Sequence of chain 6.A:
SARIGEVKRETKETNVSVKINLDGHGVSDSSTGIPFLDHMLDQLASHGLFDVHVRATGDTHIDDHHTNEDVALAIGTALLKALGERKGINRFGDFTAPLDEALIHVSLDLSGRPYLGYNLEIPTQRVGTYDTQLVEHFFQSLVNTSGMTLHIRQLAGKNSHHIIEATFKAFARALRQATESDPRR

Binding-site contacts:
Ligand atom N2 contacts residue MN1 of chain 6.B at 3.2 Å.
Ligand atom N4 contacts residue MN1 of chain 6.B at 4.4 Å.
Ligand atom C5 contacts residue HIS72 of chain 6.A at 3.7 Å.
Ligand atom C5 contacts residue HIS168 of chain 17.A at 3.8 Å.
Ligand atom C5 contacts residue MN1 of chain 6.C at 3.2 Å.
Ligand atom N2 contacts residue MN1 of chain 6.C at 4.4 Å.
Ligand atom N4 contacts residue HIS72 of chain 6.A at 4.4 Å.
Ligand atom C3 contacts residue GLU75 of chain 6.A at 3.8 Å.
Ligand atom N4 contacts residue LEU105 of chain 17.A at 4.1 Å.
Ligand atom C3 contacts residue LEU105 of chain 17.A at 3.8 Å (hydrophobic).
Ligand atom C3 contacts residue HIS71 of chain 6.A at 4.4 Å.
Ligand atom C3 contacts residue HIS168 of chain 17.A at 4.2 Å.
Ligand atom N1 contacts residue MN1 of chain 6.B at 2.3 Å.
Ligand atom C5 contacts residue MN1 of chain 6.B at 3.2 Å.
Ligand atom C5 contacts residue GLU75 of chain 6.A at 4.2 Å.
Ligand atom N4 contacts residue HIS71 of chain 6.A at 3.1 Å (h-bond).
Ligand atom N2 contacts residue HIS72 of chain 6.A at 4.1 Å.
Ligand atom N1 contacts residue MN1 of chain 6.C at 4.4 Å.
Ligand atom N2 contacts residue GLU171 of chain 17.A at 3.6 Å.
Ligand atom C5 contacts residue HIS71 of chain 6.A at 3.1 Å.
Ligand atom N4 contacts residue GLU75 of chain 6.A at 3.3 Å (salt-bridge).
Ligand atom N4 contacts residue HIS168 of chain 17.A at 3.4 Å (h-bond).
Ligand atom N1 contacts residue GLU171 of chain 17.A at 3.1 Å (salt-bridge).
Ligand atom N1 contacts residue HIS72 of chain 6.A at 3.2 Å (h-bond).
Ligand atom C3 contacts residue MN1 of chain 6.B at 4.4 Å.
Ligand atom N1 contacts residue HIS167 of chain 17.A at 3.2 Å (h-bond).
Ligand atom C5 contacts residue HIS167 of chain 17.A at 3.4 Å.
Ligand atom N4 contacts residue MN1 of chain 6.C at 2.2 Å.
Ligand atom C3 contacts residue ARG119 of chain 24.A at 4.5 Å.
Ligand atom N1 contacts residue LEU105 of chain 17.A at 4.2 Å.
Ligand atom N2 contacts residue LEU105 of chain 17.A at 4.0 Å.
Ligand atom C5 contacts residue GLU171 of chain 17.A at 4.1 Å.
Ligand atom C5 contacts residue LEU105 of chain 17.A at 4.5 Å (hydrophobic).
Ligand atom C3 contacts residue MN1 of chain 6.C at 3.2 Å.
Ligand atom N1 contacts residue HIS71 of chain 6.A at 4.5 Å.

Sequence of chain 24.A:
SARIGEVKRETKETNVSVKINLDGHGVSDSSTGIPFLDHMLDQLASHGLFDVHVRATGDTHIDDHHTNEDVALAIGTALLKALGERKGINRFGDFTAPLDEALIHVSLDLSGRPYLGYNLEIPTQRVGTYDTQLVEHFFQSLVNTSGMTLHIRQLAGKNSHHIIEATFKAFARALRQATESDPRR

The small molecule below binds the protein below.
Small molecule (SMILES): c1nnc[nH]1

Sequence of chain 17.A:
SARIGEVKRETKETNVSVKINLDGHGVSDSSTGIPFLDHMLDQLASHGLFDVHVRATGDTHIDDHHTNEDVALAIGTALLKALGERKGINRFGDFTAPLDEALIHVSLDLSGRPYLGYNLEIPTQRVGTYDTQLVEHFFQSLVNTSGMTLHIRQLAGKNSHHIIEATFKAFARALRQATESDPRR